Sequence of chain 1.A:
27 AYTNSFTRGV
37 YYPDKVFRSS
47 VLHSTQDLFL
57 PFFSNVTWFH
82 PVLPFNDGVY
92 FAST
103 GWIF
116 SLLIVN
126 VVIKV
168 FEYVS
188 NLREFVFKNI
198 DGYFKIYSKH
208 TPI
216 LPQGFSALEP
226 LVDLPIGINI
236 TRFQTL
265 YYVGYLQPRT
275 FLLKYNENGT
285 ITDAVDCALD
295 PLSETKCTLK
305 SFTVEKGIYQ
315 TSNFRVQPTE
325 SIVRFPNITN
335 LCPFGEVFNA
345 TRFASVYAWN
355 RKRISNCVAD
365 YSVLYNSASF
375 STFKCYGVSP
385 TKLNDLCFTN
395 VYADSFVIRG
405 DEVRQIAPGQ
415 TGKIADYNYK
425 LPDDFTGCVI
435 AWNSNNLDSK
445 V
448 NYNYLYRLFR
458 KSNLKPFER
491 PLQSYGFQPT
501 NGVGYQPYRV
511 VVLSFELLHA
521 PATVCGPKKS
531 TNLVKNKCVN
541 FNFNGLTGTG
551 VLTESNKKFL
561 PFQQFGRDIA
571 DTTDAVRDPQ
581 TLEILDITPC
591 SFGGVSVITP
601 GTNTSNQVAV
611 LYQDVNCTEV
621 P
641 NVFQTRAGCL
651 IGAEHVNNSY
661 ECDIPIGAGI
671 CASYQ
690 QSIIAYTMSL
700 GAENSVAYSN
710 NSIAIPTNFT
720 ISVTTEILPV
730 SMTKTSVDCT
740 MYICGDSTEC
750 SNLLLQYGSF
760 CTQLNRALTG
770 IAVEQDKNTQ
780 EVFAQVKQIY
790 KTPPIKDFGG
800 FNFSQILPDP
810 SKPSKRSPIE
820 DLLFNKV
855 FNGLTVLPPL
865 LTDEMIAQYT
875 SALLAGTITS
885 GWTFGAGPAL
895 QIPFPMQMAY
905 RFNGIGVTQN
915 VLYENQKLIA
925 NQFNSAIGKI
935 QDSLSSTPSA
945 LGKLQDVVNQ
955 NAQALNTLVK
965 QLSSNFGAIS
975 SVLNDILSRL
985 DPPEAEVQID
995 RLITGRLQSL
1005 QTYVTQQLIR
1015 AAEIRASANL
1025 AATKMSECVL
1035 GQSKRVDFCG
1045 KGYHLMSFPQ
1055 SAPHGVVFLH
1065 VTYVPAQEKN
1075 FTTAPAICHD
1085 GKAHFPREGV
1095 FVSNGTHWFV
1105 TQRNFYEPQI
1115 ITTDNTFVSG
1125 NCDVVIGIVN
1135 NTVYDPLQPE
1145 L

The protein below binds the small molecule below.
Small molecule (SMILES): CC(=O)N[C@@H]1[C@@H](O)[C@H](O)[C@@H](CO)O[C@H]1O

Binding-site contacts:
Ligand atom C8 contacts residue VAL656 of chain 1.A at 3.8 Å (hydrophobic).
Ligand atom C8 contacts residue ASN657 of chain 1.A at 3.9 Å.
Ligand atom C1 contacts residue ASN657 of chain 1.A at 1.5 Å.
Ligand atom C7 contacts residue HIS655 of chain 1.A at 4.5 Å.
Ligand atom C8 contacts residue HIS655 of chain 1.A at 3.0 Å.
Ligand atom C3 contacts residue ASN657 of chain 1.A at 3.9 Å.
Ligand atom C7 contacts residue ASN657 of chain 1.A at 3.3 Å.
Ligand atom N2 contacts residue ASN657 of chain 1.A at 3.0 Å (h-bond).
Ligand atom C5 contacts residue ASN657 of chain 1.A at 3.8 Å.
Ligand atom O5 contacts residue ASN657 of chain 1.A at 2.4 Å (h-bond).
Ligand atom O7 contacts residue ASN657 of chain 1.A at 3.3 Å (h-bond).
Ligand atom C2 contacts residue ASN657 of chain 1.A at 2.5 Å.
Ligand atom C4 contacts residue ASN657 of chain 1.A at 4.3 Å.